Sequence of chain 56.E:
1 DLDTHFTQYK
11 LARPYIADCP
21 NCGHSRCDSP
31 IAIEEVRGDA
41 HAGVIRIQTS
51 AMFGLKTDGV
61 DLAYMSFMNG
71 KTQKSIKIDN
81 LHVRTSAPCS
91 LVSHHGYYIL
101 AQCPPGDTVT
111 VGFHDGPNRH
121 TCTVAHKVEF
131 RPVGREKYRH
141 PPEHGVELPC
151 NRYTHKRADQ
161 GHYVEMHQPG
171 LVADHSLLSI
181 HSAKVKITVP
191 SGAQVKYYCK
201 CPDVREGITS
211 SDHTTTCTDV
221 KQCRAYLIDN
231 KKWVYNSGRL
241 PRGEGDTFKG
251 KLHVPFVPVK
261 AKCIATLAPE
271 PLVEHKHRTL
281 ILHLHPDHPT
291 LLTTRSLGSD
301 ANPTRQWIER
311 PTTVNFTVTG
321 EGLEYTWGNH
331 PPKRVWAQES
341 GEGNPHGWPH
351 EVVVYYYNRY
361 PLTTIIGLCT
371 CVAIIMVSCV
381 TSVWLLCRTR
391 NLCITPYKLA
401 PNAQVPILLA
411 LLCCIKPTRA

A small-molecule ligand and the protein it binds are described below.
Small molecule (SMILES): CC(=O)N[C@@H]1[C@@H](O)[C@H](O)[C@@H](CO)O[C@H]1O

Binding-site contacts:
Ligand atom O7 contacts residue ASN315 of chain 56.E at 4.2 Å.
Ligand atom C3 contacts residue ASN315 of chain 56.E at 3.8 Å.
Ligand atom C6 contacts residue ASN315 of chain 56.E at 4.5 Å.
Ligand atom C8 contacts residue ILE281 of chain 56.E at 4.5 Å (hydrophobic).
Ligand atom C1 contacts residue ASN315 of chain 56.E at 1.4 Å.
Ligand atom N2 contacts residue ASN315 of chain 56.E at 2.8 Å (h-bond).
Ligand atom C5 contacts residue ASN315 of chain 56.E at 3.7 Å.
Ligand atom C7 contacts residue ASN315 of chain 56.E at 3.3 Å.
Ligand atom O5 contacts residue ASN315 of chain 56.E at 2.4 Å (h-bond).
Ligand atom C1 contacts residue VAL314 of chain 56.E at 4.4 Å (hydrophobic).
Ligand atom C2 contacts residue ASN315 of chain 56.E at 2.5 Å.
Ligand atom O5 contacts residue VAL314 of chain 56.E at 3.8 Å.
Ligand atom C6 contacts residue THR313 of chain 56.E at 4.5 Å.
Ligand atom C8 contacts residue ASN315 of chain 56.E at 3.5 Å.
Ligand atom C4 contacts residue ASN315 of chain 56.E at 4.3 Å.
Ligand atom O5 contacts residue THR313 of chain 56.E at 4.3 Å.